A protein and the small-molecule ligand that binds it are described below.
Small molecule (SMILES): CC(=O)N[C@@H]1[C@@H](O)[C@H](O)[C@@H](CO)O[C@H]1O

Sequence of chain 1.D:
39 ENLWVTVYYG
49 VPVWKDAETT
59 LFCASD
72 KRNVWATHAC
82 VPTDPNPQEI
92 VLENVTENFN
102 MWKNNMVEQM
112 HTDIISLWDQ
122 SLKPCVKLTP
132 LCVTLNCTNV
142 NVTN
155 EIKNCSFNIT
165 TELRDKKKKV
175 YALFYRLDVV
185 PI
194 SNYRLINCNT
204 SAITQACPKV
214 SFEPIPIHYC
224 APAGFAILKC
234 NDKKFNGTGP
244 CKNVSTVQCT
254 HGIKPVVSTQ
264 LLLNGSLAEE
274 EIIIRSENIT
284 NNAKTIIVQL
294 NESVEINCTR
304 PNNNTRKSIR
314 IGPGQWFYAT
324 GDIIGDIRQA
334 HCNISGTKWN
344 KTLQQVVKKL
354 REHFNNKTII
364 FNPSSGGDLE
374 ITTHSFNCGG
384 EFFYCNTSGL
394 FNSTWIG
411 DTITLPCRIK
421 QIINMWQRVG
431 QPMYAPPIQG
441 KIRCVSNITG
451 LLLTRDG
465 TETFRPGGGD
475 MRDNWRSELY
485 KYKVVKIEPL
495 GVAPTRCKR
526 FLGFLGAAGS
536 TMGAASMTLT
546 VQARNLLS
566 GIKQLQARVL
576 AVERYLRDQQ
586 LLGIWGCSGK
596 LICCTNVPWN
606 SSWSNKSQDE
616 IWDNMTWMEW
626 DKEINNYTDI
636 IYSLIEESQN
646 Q

Binding-site contacts:
Ligand atom O5 contacts residue ASN343 of chain 1.D at 2.4 Å (h-bond).
Ligand atom O7 contacts residue ASN343 of chain 1.D at 3.7 Å.
Ligand atom N2 contacts residue ASN343 of chain 1.D at 2.8 Å (h-bond).
Ligand atom C8 contacts residue ASP411 of chain 1.D at 4.0 Å.
Ligand atom C8 contacts residue ASN343 of chain 1.D at 4.4 Å.
Ligand atom C8 contacts residue GLY339 of chain 1.D at 3.9 Å.
Ligand atom C3 contacts residue ASN343 of chain 1.D at 3.8 Å.
Ligand atom O5 contacts residue TRP398 of chain 1.D at 4.1 Å.
Ligand atom C1 contacts residue ASN343 of chain 1.D at 1.5 Å.
Ligand atom C4 contacts residue ASN343 of chain 1.D at 4.2 Å.
Ligand atom C5 contacts residue ASN343 of chain 1.D at 3.7 Å.
Ligand atom C2 contacts residue ASN343 of chain 1.D at 2.5 Å.
Ligand atom C7 contacts residue ASN343 of chain 1.D at 3.4 Å.